The protein below binds the small molecule below.
Small molecule (SMILES): CC(=O)N[C@@H]1[C@@H](O)[C@H](O)[C@@H](CO)O[C@H]1O

Binding-site contacts:
Ligand atom C1 contacts residue ASN350 of chain 2.B at 1.4 Å.
Ligand atom O5 contacts residue ASN350 of chain 2.B at 2.4 Å (h-bond).
Ligand atom C2 contacts residue THR352 of chain 2.B at 3.8 Å.
Ligand atom O5 contacts residue THR352 of chain 2.B at 3.6 Å.
Ligand atom C5 contacts residue THR352 of chain 2.B at 3.9 Å.
Ligand atom C1 contacts residue THR352 of chain 2.B at 3.0 Å.
Ligand atom C3 contacts residue THR352 of chain 2.B at 4.4 Å.
Ligand atom C5 contacts residue ASN350 of chain 2.B at 3.6 Å.
Ligand atom C4 contacts residue ASN350 of chain 2.B at 4.0 Å.
Ligand atom N2 contacts residue ASN350 of chain 2.B at 3.0 Å (h-bond).
Ligand atom C1 contacts residue SER353 of chain 2.B at 4.0 Å.
Ligand atom N2 contacts residue THR352 of chain 2.B at 3.5 Å (h-bond).
Ligand atom C3 contacts residue ASN350 of chain 2.B at 3.7 Å.
Ligand atom C7 contacts residue THR352 of chain 2.B at 4.1 Å.
Ligand atom O5 contacts residue SER353 of chain 2.B at 3.8 Å.
Ligand atom C2 contacts residue ASN350 of chain 2.B at 2.3 Å.
Ligand atom C7 contacts residue ASN350 of chain 2.B at 3.7 Å.
Ligand atom C8 contacts residue THR352 of chain 2.B at 3.9 Å.
Ligand atom O7 contacts residue ASN350 of chain 2.B at 3.6 Å.

Sequence of chain 2.B:
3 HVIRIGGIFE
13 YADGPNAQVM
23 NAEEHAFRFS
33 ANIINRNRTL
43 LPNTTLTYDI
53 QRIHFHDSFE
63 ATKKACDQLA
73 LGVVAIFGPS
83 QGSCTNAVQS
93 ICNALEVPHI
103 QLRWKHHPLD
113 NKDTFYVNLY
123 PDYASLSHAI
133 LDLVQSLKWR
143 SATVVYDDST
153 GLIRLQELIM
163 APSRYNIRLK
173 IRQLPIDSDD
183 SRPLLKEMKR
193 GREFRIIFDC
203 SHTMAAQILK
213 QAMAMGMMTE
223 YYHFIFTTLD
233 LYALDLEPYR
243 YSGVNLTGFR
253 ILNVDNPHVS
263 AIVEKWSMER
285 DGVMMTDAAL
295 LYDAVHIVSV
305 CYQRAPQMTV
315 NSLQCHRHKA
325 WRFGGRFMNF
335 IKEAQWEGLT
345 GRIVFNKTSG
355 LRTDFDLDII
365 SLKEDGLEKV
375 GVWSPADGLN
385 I